Sequence of chain 1.D:
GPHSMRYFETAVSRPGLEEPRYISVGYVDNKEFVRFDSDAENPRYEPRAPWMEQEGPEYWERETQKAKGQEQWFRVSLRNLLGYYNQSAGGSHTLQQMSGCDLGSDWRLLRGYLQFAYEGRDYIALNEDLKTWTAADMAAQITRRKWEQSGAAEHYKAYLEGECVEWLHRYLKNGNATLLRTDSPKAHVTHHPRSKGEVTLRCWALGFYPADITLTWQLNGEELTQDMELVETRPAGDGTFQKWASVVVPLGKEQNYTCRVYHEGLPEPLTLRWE

The protein below binds the small molecule below.
Small molecule (SMILES): CSCC[C@H](NC(=O)[C@@H](NC(=O)[C@H](CCC(=O)O)NC(=O)[C@H](C)NC(=O)[C@H](CC(N)=O)NC(=O)[C@H](CCC(=O)O)NC(=O)[C@H](CC(N)=O)NC(=O)[C@H](CO)NC(=O)[C@H](C)N)[C@@H](C)O)C(=O)O

Binding-site contacts:
Ligand atom CG contacts residue GLN70 of chain 1.D at 3.4 Å.
Ligand atom O contacts residue GLN70 of chain 1.D at 3.3 Å (h-bond).
Ligand atom N contacts residue SER77 of chain 1.D at 2.9 Å (h-bond).
Ligand atom O contacts residue TRP147 of chain 1.D at 3.0 Å (h-bond).
Ligand atom O contacts residue LYS146 of chain 1.D at 2.7 Å (salt-bridge).
Ligand atom OXT contacts residue THR143 of chain 1.D at 3.0 Å (h-bond).
Ligand atom N contacts residue TYR171 of chain 1.D at 2.8 Å (h-bond).
Ligand atom OE1 contacts residue SER150 of chain 1.D at 2.6 Å (h-bond).
Ligand atom CA contacts residue TYR7 of chain 1.D at 3.2 Å (hydrophobic).
Ligand atom O contacts residue TRP73 of chain 1.D at 3.2 Å (h-bond).
Ligand atom O contacts residue TYR159 of chain 1.D at 2.7 Å (h-bond).
Ligand atom C contacts residue GLN70 of chain 1.D at 3.4 Å.
Ligand atom N contacts residue GLU63 of chain 1.D at 3.0 Å (salt-bridge).
Ligand atom ND2 contacts residue TYR159 of chain 1.D at 3.2 Å.
Ligand atom O contacts residue TYR84 of chain 1.D at 3.2 Å (h-bond).
Ligand atom CE contacts residue PHE116 of chain 1.D at 3.2 Å (hydrophobic).
Ligand atom CB contacts residue TRP73 of chain 1.D at 3.2 Å (hydrophobic).
Ligand atom OG contacts residue GLU63 of chain 1.D at 2.9 Å (salt-bridge).
Ligand atom OD1 contacts residue GLN97 of chain 1.D at 2.7 Å (h-bond).
Ligand atom N contacts residue TYR7 of chain 1.D at 3.4 Å (h-bond).
Ligand atom N contacts residue TYR7 of chain 1.D at 3.0 Å (h-bond).
Ligand atom C contacts residue TYR84 of chain 1.D at 3.1 Å (hydrophobic).
Ligand atom O contacts residue ASN80 of chain 1.D at 2.7 Å (h-bond).
Ligand atom CA contacts residue GLN70 of chain 1.D at 3.3 Å.
Ligand atom OE2 contacts residue LYS66 of chain 1.D at 3.0 Å (salt-bridge).
Ligand atom C contacts residue TYR7 of chain 1.D at 3.2 Å (hydrophobic).
Ligand atom CB contacts residue GLU63 of chain 1.D at 3.4 Å.
Ligand atom OD1 contacts residue GLN70 of chain 1.D at 3.2 Å (h-bond).
Ligand atom O contacts residue TRP73 of chain 1.D at 3.0 Å (h-bond).
Ligand atom O contacts residue HIS155 of chain 1.D at 2.9 Å.
Ligand atom N contacts residue TYR156 of chain 1.D at 3.2 Å (h-bond).
Ligand atom N contacts residue GLN70 of chain 1.D at 2.6 Å (h-bond).
Ligand atom O contacts residue LYS66 of chain 1.D at 3.0 Å (salt-bridge).
Ligand atom OD1 contacts residue TRP73 of chain 1.D at 3.0 Å.
Ligand atom CB contacts residue GLN70 of chain 1.D at 3.4 Å.
Ligand atom O contacts residue TRP147 of chain 1.D at 3.1 Å (h-bond).
Ligand atom OXT contacts residue TYR84 of chain 1.D at 2.2 Å (h-bond).
Ligand atom OG contacts residue LYS66 of chain 1.D at 3.3 Å.
Ligand atom ND2 contacts residue GLN97 of chain 1.D at 3.1 Å (h-bond).
Ligand atom CD contacts residue SER150 of chain 1.D at 3.3 Å.